Sequence of chain 1.R:
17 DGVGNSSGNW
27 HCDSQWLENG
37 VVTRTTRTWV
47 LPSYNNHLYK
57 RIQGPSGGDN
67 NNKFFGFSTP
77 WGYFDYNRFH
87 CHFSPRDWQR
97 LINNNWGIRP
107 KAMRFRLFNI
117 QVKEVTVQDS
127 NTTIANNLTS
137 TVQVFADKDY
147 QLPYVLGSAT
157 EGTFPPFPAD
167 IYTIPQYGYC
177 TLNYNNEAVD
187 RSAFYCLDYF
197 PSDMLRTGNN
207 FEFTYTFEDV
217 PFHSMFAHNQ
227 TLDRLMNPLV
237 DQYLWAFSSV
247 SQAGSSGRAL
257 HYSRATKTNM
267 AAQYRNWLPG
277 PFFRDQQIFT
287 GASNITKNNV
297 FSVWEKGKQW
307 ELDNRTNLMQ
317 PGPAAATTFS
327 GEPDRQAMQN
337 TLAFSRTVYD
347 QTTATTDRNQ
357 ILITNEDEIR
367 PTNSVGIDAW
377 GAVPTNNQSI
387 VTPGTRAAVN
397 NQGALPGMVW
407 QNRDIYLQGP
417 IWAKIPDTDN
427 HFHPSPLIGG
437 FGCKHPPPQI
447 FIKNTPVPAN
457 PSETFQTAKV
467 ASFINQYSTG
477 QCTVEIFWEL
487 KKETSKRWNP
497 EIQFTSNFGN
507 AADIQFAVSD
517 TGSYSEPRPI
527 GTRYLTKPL

Binding-site contacts:
Ligand atom C5 contacts residue PRO217 of chain 1.U at 3.8 Å (hydrophobic).
Ligand atom C8 contacts residue ASN426 of chain 1.R at 3.0 Å.
Ligand atom N3 contacts residue PRO217 of chain 1.U at 3.9 Å.
Ligand atom P contacts residue ASP425 of chain 1.R at 3.7 Å.
Ligand atom C2' contacts residue PRO430 of chain 1.U at 3.5 Å (hydrophobic).
Ligand atom N6 contacts residue GLY436 of chain 1.U at 3.8 Å.
Ligand atom N1 contacts residue GLY438 of chain 1.U at 3.7 Å.
Ligand atom N6 contacts residue SER431 of chain 1.U at 3.3 Å.
Ligand atom C8 contacts residue ASP425 of chain 1.R at 4.1 Å.
Ligand atom C5 contacts residue SER431 of chain 1.U at 4.0 Å.
Ligand atom C4' contacts residue HIS429 of chain 1.U at 3.9 Å.
Ligand atom O2P contacts residue ASP425 of chain 1.R at 3.2 Å (salt-bridge).
Ligand atom C2' contacts residue HIS429 of chain 1.U at 3.7 Å.
Ligand atom C6 contacts residue PRO430 of chain 1.U at 3.7 Å (hydrophobic).
Ligand atom O5' contacts residue HIS429 of chain 1.U at 4.2 Å.
Ligand atom N7 contacts residue ASN426 of chain 1.R at 3.5 Å (h-bond).
Ligand atom N7 contacts residue SER431 of chain 1.U at 3.8 Å.
Ligand atom N6 contacts residue PRO432 of chain 1.U at 4.0 Å.
Ligand atom O2P contacts residue ASN426 of chain 1.R at 3.3 Å.
Ligand atom O4' contacts residue HIS429 of chain 1.U at 4.0 Å.
Ligand atom N7 contacts residue ASN408 of chain 1.U at 3.5 Å (h-bond).
Ligand atom N6 contacts residue PRO430 of chain 1.U at 4.1 Å.
Ligand atom C2 contacts residue PRO217 of chain 1.U at 3.8 Å (hydrophobic).
Ligand atom N3 contacts residue PRO430 of chain 1.U at 4.1 Å.
Ligand atom N6 contacts residue ASN408 of chain 1.U at 3.9 Å.
Ligand atom C6 contacts residue PRO217 of chain 1.U at 4.0 Å (hydrophobic).
Ligand atom N6 contacts residue GLY438 of chain 1.U at 4.2 Å.
Ligand atom O4' contacts residue ASN426 of chain 1.R at 4.0 Å.
Ligand atom O2P contacts residue HIS427 of chain 1.R at 3.1 Å.
Ligand atom N9 contacts residue PRO217 of chain 1.U at 4.2 Å.
Ligand atom C5' contacts residue HIS427 of chain 1.R at 4.0 Å.
Ligand atom C5' contacts residue HIS429 of chain 1.U at 3.1 Å.
Ligand atom C2 contacts residue GLY438 of chain 1.U at 3.9 Å.
Ligand atom C6 contacts residue SER431 of chain 1.U at 3.8 Å.
Ligand atom C3' contacts residue HIS429 of chain 1.U at 3.7 Å.
Ligand atom C2 contacts residue PRO430 of chain 1.U at 3.8 Å (hydrophobic).
Ligand atom N1 contacts residue PRO217 of chain 1.U at 4.1 Å.
Ligand atom N9 contacts residue ASN426 of chain 1.R at 4.1 Å.
Ligand atom C4 contacts residue PRO217 of chain 1.U at 3.8 Å (hydrophobic).
Ligand atom N1 contacts residue PRO430 of chain 1.U at 3.5 Å (h-bond).

Sequence of chain 1.U:
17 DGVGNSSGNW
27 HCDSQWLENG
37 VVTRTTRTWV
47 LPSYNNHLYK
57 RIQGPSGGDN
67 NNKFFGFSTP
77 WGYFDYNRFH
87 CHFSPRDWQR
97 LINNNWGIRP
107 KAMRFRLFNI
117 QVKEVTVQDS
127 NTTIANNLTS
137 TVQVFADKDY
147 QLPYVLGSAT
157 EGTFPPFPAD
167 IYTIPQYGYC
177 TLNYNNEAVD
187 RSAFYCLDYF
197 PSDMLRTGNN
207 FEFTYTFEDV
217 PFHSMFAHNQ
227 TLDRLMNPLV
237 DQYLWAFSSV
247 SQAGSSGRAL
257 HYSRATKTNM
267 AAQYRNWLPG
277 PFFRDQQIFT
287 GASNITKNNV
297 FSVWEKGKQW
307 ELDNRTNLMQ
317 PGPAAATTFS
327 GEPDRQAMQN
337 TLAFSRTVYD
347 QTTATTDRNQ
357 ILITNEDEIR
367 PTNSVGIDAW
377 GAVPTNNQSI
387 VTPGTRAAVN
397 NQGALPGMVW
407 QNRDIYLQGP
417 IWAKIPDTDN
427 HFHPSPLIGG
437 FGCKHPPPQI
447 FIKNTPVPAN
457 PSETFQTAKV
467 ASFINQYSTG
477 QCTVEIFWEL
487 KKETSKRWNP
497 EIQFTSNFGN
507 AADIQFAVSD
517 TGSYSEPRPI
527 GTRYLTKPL

This protein binds this small molecule.
Small molecule (SMILES): Nc1ncnc2c1ncn2[C@H]1C[C@H](O)[C@@H](COP(=O)(O)O)O1